Sequence of chain 1.Z:
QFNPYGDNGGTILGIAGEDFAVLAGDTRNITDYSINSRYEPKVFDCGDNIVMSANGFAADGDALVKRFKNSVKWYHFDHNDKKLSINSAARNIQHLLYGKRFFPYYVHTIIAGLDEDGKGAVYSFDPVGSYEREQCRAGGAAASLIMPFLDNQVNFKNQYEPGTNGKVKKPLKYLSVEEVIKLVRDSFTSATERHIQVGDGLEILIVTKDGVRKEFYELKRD

Sequence of chain 1.Y:
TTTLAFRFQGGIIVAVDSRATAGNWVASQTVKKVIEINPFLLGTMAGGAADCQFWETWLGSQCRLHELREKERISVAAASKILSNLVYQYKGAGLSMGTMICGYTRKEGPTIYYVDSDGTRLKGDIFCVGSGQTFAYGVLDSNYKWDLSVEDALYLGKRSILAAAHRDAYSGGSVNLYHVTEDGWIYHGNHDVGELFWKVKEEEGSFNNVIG

Binding-site contacts:
Ligand atom O7 contacts residue THR1 of chain 1.Y at 3.6 Å (h-bond).
Ligand atom C contacts residue THR1 of chain 1.Y at 1.4 Å.
Ligand atom C25 contacts residue THR1 of chain 1.Y at 2.7 Å.
Ligand atom N contacts residue GLY47 of chain 1.Y at 2.8 Å (h-bond).
Ligand atom C22 contacts residue TYR170 of chain 1.Y at 3.6 Å (hydrophobic).
Ligand atom CB contacts residue GLY47 of chain 1.Y at 3.6 Å.
Ligand atom O contacts residue THR21 of chain 1.Y at 3.1 Å (h-bond).
Ligand atom N3 contacts residue HIS108 of chain 1.Z at 3.0 Å (h-bond).
Ligand atom CD contacts residue ASP126 of chain 1.Z at 3.4 Å.
Ligand atom C24 contacts residue THR1 of chain 1.Y at 2.4 Å.
Ligand atom C25 contacts residue GLY47 of chain 1.Y at 3.8 Å.
Ligand atom O contacts residue MES1 of chain 1.SA at 2.9 Å (h-bond).
Ligand atom C23 contacts residue TYR170 of chain 1.Y at 3.0 Å (hydrophobic).
Ligand atom N3 contacts residue PRO127 of chain 1.Z at 3.7 Å.
Ligand atom N contacts residue PRO127 of chain 1.Z at 3.6 Å.
Ligand atom CH3 contacts residue HIS108 of chain 1.Z at 3.7 Å.
Ligand atom O contacts residue THR1 of chain 1.Y at 2.2 Å (h-bond).
Ligand atom CA contacts residue THR21 of chain 1.Y at 3.2 Å.
Ligand atom O contacts residue ALA49 of chain 1.Y at 3.3 Å (h-bond).
Ligand atom C contacts residue THR21 of chain 1.Y at 3.6 Å.
Ligand atom C26 contacts residue GLY47 of chain 1.Y at 3.6 Å.
Ligand atom O contacts residue GLY47 of chain 1.Y at 3.2 Å (h-bond).
Ligand atom C22 contacts residue THR1 of chain 1.Y at 1.5 Å.
Ligand atom CA contacts residue THR1 of chain 1.Y at 2.4 Å.
Ligand atom O7 contacts residue THR21 of chain 1.Y at 3.7 Å.
Ligand atom C22 contacts residue MES1 of chain 1.SA at 3.7 Å.
Ligand atom CB contacts residue THR21 of chain 1.Y at 3.5 Å.
Ligand atom C28 contacts residue ALA49 of chain 1.Y at 3.5 Å (hydrophobic).
Ligand atom N2 contacts residue HIS108 of chain 1.Z at 2.9 Å (h-bond).
Ligand atom O contacts residue ALA20 of chain 1.Y at 3.2 Å.
Ligand atom CA contacts residue GLY47 of chain 1.Y at 3.2 Å.
Ligand atom C23 contacts residue THR1 of chain 1.Y at 2.4 Å.
Ligand atom N contacts residue THR21 of chain 1.Y at 2.9 Å (h-bond).
Ligand atom N1 contacts residue HIS108 of chain 1.Z at 3.0 Å (h-bond).
Ligand atom C27 contacts residue ALA20 of chain 1.Y at 3.6 Å (hydrophobic).
Ligand atom C24 contacts residue MES1 of chain 1.SA at 3.0 Å.
Ligand atom C24 contacts residue SER131 of chain 1.Y at 3.6 Å.
Ligand atom C23 contacts residue ARG19 of chain 1.Y at 3.4 Å.
Ligand atom C contacts residue GLY47 of chain 1.Y at 3.4 Å.
Ligand atom N contacts residue THR1 of chain 1.Y at 3.6 Å.

This small molecule binds to this protein.
Small molecule (SMILES): CCCC[C@H](NC(=O)[C@@H]1CC(F)(F)CN1C(=O)[C@H](C)NC(=O)CN=[N+]=N)C(=O)N[C@@H](CC(C)C)[C@@H](O)[C@H](C)CO